The small molecule below binds the protein below.
Small molecule (SMILES): O=C(O)[C@@H]1CCCN1

Sequence of chain 1.B:
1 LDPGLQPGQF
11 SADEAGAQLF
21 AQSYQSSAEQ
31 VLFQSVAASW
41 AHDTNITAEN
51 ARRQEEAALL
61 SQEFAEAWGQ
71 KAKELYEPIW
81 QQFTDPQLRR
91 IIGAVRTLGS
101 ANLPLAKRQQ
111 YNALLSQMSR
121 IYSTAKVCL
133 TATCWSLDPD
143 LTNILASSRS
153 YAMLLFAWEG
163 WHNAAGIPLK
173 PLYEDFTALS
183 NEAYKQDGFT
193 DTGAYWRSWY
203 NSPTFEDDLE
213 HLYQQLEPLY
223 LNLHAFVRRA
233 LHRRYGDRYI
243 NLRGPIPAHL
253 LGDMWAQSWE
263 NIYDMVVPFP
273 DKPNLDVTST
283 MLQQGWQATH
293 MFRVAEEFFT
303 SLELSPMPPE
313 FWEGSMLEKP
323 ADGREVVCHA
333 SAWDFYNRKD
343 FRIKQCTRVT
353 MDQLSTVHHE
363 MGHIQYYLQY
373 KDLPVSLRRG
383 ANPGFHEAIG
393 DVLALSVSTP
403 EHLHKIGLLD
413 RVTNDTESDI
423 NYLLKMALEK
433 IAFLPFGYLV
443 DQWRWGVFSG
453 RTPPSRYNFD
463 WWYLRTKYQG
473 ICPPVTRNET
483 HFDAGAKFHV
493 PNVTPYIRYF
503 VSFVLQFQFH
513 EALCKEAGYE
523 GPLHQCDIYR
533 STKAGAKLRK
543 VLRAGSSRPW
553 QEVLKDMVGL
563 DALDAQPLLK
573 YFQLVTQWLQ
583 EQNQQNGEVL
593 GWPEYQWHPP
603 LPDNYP

Binding-site contacts:
Ligand atom CA contacts residue LYS1 of chain 1.Z at 2.5 Å.
Ligand atom CB contacts residue TYR501 of chain 1.B at 3.6 Å (hydrophobic).
Ligand atom OXT contacts residue LYS1 of chain 1.Z at 3.1 Å.
Ligand atom CG contacts residue TYR501 of chain 1.B at 4.0 Å (hydrophobic).
Ligand atom CD contacts residue LYS1 of chain 1.Z at 2.5 Å.
Ligand atom CB contacts residue LYS1 of chain 1.Z at 3.7 Å.
Ligand atom O contacts residue GLN259 of chain 1.B at 3.0 Å (h-bond).
Ligand atom CB contacts residue PHE435 of chain 1.B at 3.8 Å (hydrophobic).
Ligand atom CB contacts residue GLN259 of chain 1.B at 4.0 Å.
Ligand atom CB contacts residue TYR498 of chain 1.B at 3.8 Å (hydrophobic).
Ligand atom OXT contacts residue HIS331 of chain 1.B at 3.8 Å.
Ligand atom OXT contacts residue LYS489 of chain 1.B at 3.9 Å.
Ligand atom O contacts residue TYR498 of chain 1.B at 2.6 Å (h-bond).
Ligand atom C contacts residue LYS1 of chain 1.Z at 3.1 Å.
Ligand atom CA contacts residue TYR501 of chain 1.B at 3.6 Å (hydrophobic).
Ligand atom O contacts residue LYS489 of chain 1.B at 2.8 Å (salt-bridge).
Ligand atom C contacts residue HIS491 of chain 1.B at 3.7 Å.
Ligand atom C contacts residue LYS489 of chain 1.B at 3.8 Å.
Ligand atom CD contacts residue TYR501 of chain 1.B at 3.7 Å (hydrophobic).
Ligand atom OXT contacts residue HIS491 of chain 1.B at 4.3 Å.
Ligand atom OXT contacts residue GLN259 of chain 1.B at 3.4 Å (h-bond).
Ligand atom C contacts residue GLN259 of chain 1.B at 3.3 Å.
Ligand atom CG contacts residue PHE505 of chain 1.B at 4.5 Å (hydrophobic).
Ligand atom O contacts residue LYS1 of chain 1.Z at 3.9 Å.
Ligand atom C contacts residue TYR498 of chain 1.B at 3.5 Å (hydrophobic).
Ligand atom CG contacts residue LYS1 of chain 1.Z at 3.6 Å.
Ligand atom CA contacts residue HIS491 of chain 1.B at 4.1 Å.
Ligand atom O contacts residue HIS491 of chain 1.B at 3.3 Å.
Ligand atom N contacts residue LYS1 of chain 1.Z at 1.4 Å.
Ligand atom CD contacts residue HIS361 of chain 1.B at 3.7 Å.
Ligand atom CA contacts residue TYR498 of chain 1.B at 3.8 Å (hydrophobic).
Ligand atom N contacts residue TYR501 of chain 1.B at 3.5 Å.
Ligand atom C contacts residue HIS331 of chain 1.B at 4.3 Å.
Ligand atom CA contacts residue GLN259 of chain 1.B at 4.3 Å.